Sequence of chain 1.B:
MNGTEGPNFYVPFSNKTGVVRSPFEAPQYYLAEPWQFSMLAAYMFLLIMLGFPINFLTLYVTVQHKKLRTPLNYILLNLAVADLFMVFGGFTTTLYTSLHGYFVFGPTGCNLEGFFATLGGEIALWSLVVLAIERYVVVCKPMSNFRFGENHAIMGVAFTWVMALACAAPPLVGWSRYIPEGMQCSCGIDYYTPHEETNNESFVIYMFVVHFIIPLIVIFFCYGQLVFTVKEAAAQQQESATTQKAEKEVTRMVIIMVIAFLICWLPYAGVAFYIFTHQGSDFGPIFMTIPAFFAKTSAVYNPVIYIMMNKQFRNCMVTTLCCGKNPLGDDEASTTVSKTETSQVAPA

Binding-site contacts:
Ligand atom C6 contacts residue ASP283 of chain 1.B at 3.7 Å.
Ligand atom N2 contacts residue ASN3 of chain 1.B at 2.9 Å (h-bond).
Ligand atom O6 contacts residue ASP283 of chain 1.B at 3.2 Å (salt-bridge).
Ligand atom C1 contacts residue ASN3 of chain 1.B at 1.4 Å.
Ligand atom C2 contacts residue ASN3 of chain 1.B at 2.4 Å.
Ligand atom C4 contacts residue ASN3 of chain 1.B at 4.2 Å.
Ligand atom C1 contacts residue ASP283 of chain 1.B at 4.2 Å.
Ligand atom O5 contacts residue ASP283 of chain 1.B at 3.2 Å (salt-bridge).
Ligand atom C7 contacts residue GLY281 of chain 1.B at 4.0 Å.
Ligand atom C1 contacts residue SER282 of chain 1.B at 4.4 Å.
Ligand atom C7 contacts residue ASN3 of chain 1.B at 3.3 Å.
Ligand atom O5 contacts residue ASN3 of chain 1.B at 2.4 Å (h-bond).
Ligand atom C5 contacts residue ASN3 of chain 1.B at 3.6 Å.
Ligand atom C8 contacts residue MET2 of chain 1.B at 3.8 Å (hydrophobic).
Ligand atom O5 contacts residue GLY281 of chain 1.B at 4.1 Å.
Ligand atom N2 contacts residue GLY281 of chain 1.B at 4.3 Å.
Ligand atom C5 contacts residue ASP283 of chain 1.B at 4.2 Å.
Ligand atom O6 contacts residue SER282 of chain 1.B at 3.8 Å.
Ligand atom O7 contacts residue GLY281 of chain 1.B at 3.6 Å.
Ligand atom C8 contacts residue ACE1 of chain 1.B at 4.2 Å.
Ligand atom O7 contacts residue ASN3 of chain 1.B at 3.8 Å.
Ligand atom C1 contacts residue GLY281 of chain 1.B at 3.8 Å.
Ligand atom C2 contacts residue GLY281 of chain 1.B at 3.9 Å.
Ligand atom O5 contacts residue SER282 of chain 1.B at 3.8 Å.
Ligand atom C3 contacts residue ASN3 of chain 1.B at 3.8 Å.
Ligand atom C8 contacts residue ASN3 of chain 1.B at 4.0 Å.

A protein and the small-molecule ligand that binds it are described below.
Small molecule (SMILES): CC(=O)N[C@H]1[C@H](O[C@H]2[C@H](O)[C@@H](NC(C)=O)CO[C@@H]2CO)O[C@H](CO)[C@@H](O)[C@@H]1O